A protein and the small-molecule ligand that binds it are described below.
Small molecule (SMILES): CC(=O)N[C@H]1[C@H](O[C@H]2[C@H](O)[C@@H](NC(C)=O)CO[C@@H]2CO)O[C@H](CO)[C@@H](O)[C@@H]1O

Sequence of chain 56.BA:
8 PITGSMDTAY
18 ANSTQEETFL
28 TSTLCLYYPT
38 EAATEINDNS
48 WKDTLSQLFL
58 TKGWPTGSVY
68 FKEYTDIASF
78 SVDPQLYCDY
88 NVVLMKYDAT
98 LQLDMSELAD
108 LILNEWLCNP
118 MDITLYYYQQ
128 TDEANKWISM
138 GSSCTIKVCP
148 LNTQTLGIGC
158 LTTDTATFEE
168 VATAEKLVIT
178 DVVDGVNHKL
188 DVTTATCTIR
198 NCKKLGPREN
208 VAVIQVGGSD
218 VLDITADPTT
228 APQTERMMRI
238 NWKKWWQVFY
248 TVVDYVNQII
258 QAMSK

Binding-site contacts:
Ligand atom O5 contacts residue ASN19 of chain 56.BA at 2.5 Å (h-bond).
Ligand atom O7 contacts residue ASN19 of chain 56.BA at 4.2 Å.
Ligand atom C2 contacts residue ASN19 of chain 56.BA at 2.9 Å.
Ligand atom C1 contacts residue ASN19 of chain 56.BA at 1.6 Å.
Ligand atom C5 contacts residue ASN19 of chain 56.BA at 3.5 Å.
Ligand atom C7 contacts residue ASN19 of chain 56.BA at 3.8 Å.
Ligand atom N2 contacts residue ASN19 of chain 56.BA at 3.2 Å (h-bond).
Ligand atom C8 contacts residue TYR17 of chain 56.BA at 4.4 Å (hydrophobic).
Ligand atom C4 contacts residue ASN19 of chain 56.BA at 4.4 Å.
Ligand atom C3 contacts residue ASN19 of chain 56.BA at 4.0 Å.